The protein below binds the small molecule below.
Small molecule (SMILES): CN(Cc1coc2nc(N)nc(N)c12)c1ccc(C(=O)N[C@@H](CCC(=O)O)C(=O)O)cc1

Sequence of chain 1.A:
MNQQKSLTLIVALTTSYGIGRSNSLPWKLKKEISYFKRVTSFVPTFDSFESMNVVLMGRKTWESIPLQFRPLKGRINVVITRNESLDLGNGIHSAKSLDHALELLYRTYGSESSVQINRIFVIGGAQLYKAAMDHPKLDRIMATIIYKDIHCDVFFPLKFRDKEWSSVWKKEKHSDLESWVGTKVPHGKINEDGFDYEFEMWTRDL

Binding-site contacts:
Ligand atom N3 contacts residue ILE10 of chain 1.A at 3.3 Å (h-bond).
Ligand atom NA4 contacts residue NDP1 of chain 1.B at 2.7 Å (h-bond).
Ligand atom O8 contacts residue ILE33 of chain 1.A at 3.4 Å.
Ligand atom C4 contacts residue NDP1 of chain 1.B at 2.7 Å.
Ligand atom O contacts residue PHE69 of chain 1.A at 3.3 Å.
Ligand atom N3 contacts residue PHE36 of chain 1.A at 3.5 Å.
Ligand atom C7 contacts residue LEU25 of chain 1.A at 3.4 Å (hydrophobic).
Ligand atom N3 contacts residue NDP1 of chain 1.B at 3.3 Å (h-bond).
Ligand atom NA2 contacts residue ILE10 of chain 1.A at 3.5 Å.
Ligand atom NA2 contacts residue VAL11 of chain 1.A at 3.3 Å.
Ligand atom O1 contacts residue ARG75 of chain 1.A at 3.1 Å (salt-bridge).
Ligand atom C2 contacts residue VAL11 of chain 1.A at 3.7 Å (hydrophobic).
Ligand atom C4 contacts residue PHE36 of chain 1.A at 3.5 Å (hydrophobic).
Ligand atom C4 contacts residue ILE10 of chain 1.A at 3.6 Å (hydrophobic).
Ligand atom C12 contacts residue PHE36 of chain 1.A at 3.5 Å (hydrophobic).
Ligand atom NA4 contacts residue TYR129 of chain 1.A at 3.4 Å (h-bond).
Ligand atom N1 contacts residue GLU32 of chain 1.A at 2.8 Å (salt-bridge).
Ligand atom O1 contacts residue LEU72 of chain 1.A at 3.7 Å.
Ligand atom NA2 contacts residue GLU32 of chain 1.A at 3.0 Å (salt-bridge).
Ligand atom O8 contacts residue GLU32 of chain 1.A at 3.1 Å (salt-bridge).
Ligand atom NA4 contacts residue ILE10 of chain 1.A at 3.1 Å (h-bond).
Ligand atom CA contacts residue LEU72 of chain 1.A at 3.5 Å (hydrophobic).
Ligand atom NA4 contacts residue ILE123 of chain 1.A at 2.9 Å (h-bond).
Ligand atom C2 contacts residue PHE36 of chain 1.A at 3.6 Å (hydrophobic).
Ligand atom C6 contacts residue NDP1 of chain 1.B at 3.6 Å.
Ligand atom CT contacts residue LEU72 of chain 1.A at 3.4 Å (hydrophobic).
Ligand atom N3 contacts residue VAL11 of chain 1.A at 3.5 Å.
Ligand atom CA contacts residue PHE69 of chain 1.A at 3.5 Å (hydrophobic).
Ligand atom O2 contacts residue ARG75 of chain 1.A at 3.2 Å (salt-bridge).
Ligand atom C7 contacts residue ILE33 of chain 1.A at 3.5 Å (hydrophobic).
Ligand atom OE1 contacts residue ILE33 of chain 1.A at 3.5 Å.
Ligand atom C9 contacts residue NDP1 of chain 1.B at 3.2 Å.
Ligand atom NA4 contacts residue PHE36 of chain 1.A at 3.6 Å.
Ligand atom CG contacts residue PHE69 of chain 1.A at 3.5 Å (hydrophobic).
Ligand atom C4A contacts residue NDP1 of chain 1.B at 3.1 Å.
Ligand atom O2 contacts residue LEU72 of chain 1.A at 3.5 Å.
Ligand atom OE2 contacts residue LYS37 of chain 1.A at 2.9 Å (salt-bridge).
Ligand atom CB contacts residue PHE69 of chain 1.A at 3.2 Å (hydrophobic).
Ligand atom C2 contacts residue GLU32 of chain 1.A at 3.4 Å.
Ligand atom C8A contacts residue GLU32 of chain 1.A at 3.3 Å.